Sequence of chain 1.A:
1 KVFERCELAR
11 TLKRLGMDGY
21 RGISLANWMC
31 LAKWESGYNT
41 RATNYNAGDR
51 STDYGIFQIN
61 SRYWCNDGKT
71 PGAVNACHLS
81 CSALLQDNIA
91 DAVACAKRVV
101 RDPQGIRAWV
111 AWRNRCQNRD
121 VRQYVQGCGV

Binding-site contacts:
Ligand atom C6 contacts residue TRP64 of chain 1.A at 3.3 Å (hydrophobic).
Ligand atom O6 contacts residue ASP53 of chain 1.A at 4.0 Å.
Ligand atom O1 contacts residue ASN44 of chain 1.A at 3.8 Å.
Ligand atom N2 contacts residue ALA108 of chain 1.A at 3.0 Å (h-bond).
Ligand atom C8 contacts residue VAL74 of chain 1.A at 3.8 Å (hydrophobic).
Ligand atom O1 contacts residue ASN46 of chain 1.A at 3.2 Å (h-bond).
Ligand atom C1 contacts residue ASN46 of chain 1.A at 3.8 Å.
Ligand atom O6 contacts residue TRP64 of chain 1.A at 3.2 Å.
Ligand atom O4 contacts residue ASN60 of chain 1.A at 3.8 Å.
Ligand atom O4 contacts residue GLN104 of chain 1.A at 3.8 Å.
Ligand atom C5 contacts residue ASP53 of chain 1.A at 3.3 Å.
Ligand atom C7 contacts residue ALA108 of chain 1.A at 4.0 Å (hydrophobic).
Ligand atom C4 contacts residue TYR63 of chain 1.A at 3.4 Å (hydrophobic).
Ligand atom O3 contacts residue TRP64 of chain 1.A at 3.1 Å (h-bond).
Ligand atom O7 contacts residue ILE59 of chain 1.A at 3.9 Å.
Ligand atom O7 contacts residue GLN104 of chain 1.A at 3.4 Å (h-bond).
Ligand atom C6 contacts residue ASP102 of chain 1.A at 3.4 Å.
Ligand atom O7 contacts residue TRP64 of chain 1.A at 3.1 Å.
Ligand atom O6 contacts residue GLN58 of chain 1.A at 2.6 Å (h-bond).
Ligand atom C6 contacts residue GLN58 of chain 1.A at 3.3 Å.
Ligand atom O6 contacts residue ASP102 of chain 1.A at 2.6 Å (salt-bridge).
Ligand atom C6 contacts residue ASP53 of chain 1.A at 4.0 Å.
Ligand atom C2 contacts residue ALA108 of chain 1.A at 3.5 Å (hydrophobic).
Ligand atom C7 contacts residue TRP64 of chain 1.A at 3.6 Å (hydrophobic).
Ligand atom C8 contacts residue TRP109 of chain 1.A at 3.1 Å (hydrophobic).
Ligand atom N2 contacts residue ASN46 of chain 1.A at 3.9 Å.
Ligand atom O6 contacts residue TRP109 of chain 1.A at 3.8 Å.
Ligand atom C1 contacts residue ASP102 of chain 1.A at 3.8 Å.
Ligand atom O5 contacts residue ASP53 of chain 1.A at 3.3 Å (salt-bridge).
Ligand atom C5 contacts residue TYR63 of chain 1.A at 3.8 Å (hydrophobic).
Ligand atom C1 contacts residue TYR63 of chain 1.A at 3.8 Å (hydrophobic).
Ligand atom C3 contacts residue ALA108 of chain 1.A at 3.6 Å (hydrophobic).
Ligand atom O6 contacts residue GLU35 of chain 1.A at 3.6 Å (salt-bridge).
Ligand atom O7 contacts residue ASN60 of chain 1.A at 2.9 Å (h-bond).
Ligand atom O6 contacts residue TYR63 of chain 1.A at 3.0 Å (h-bond).
Ligand atom C1 contacts residue ALA108 of chain 1.A at 3.6 Å (hydrophobic).
Ligand atom O1 contacts residue ASP53 of chain 1.A at 2.9 Å (salt-bridge).
Ligand atom C8 contacts residue TYR63 of chain 1.A at 3.5 Å (hydrophobic).
Ligand atom C1 contacts residue ASP53 of chain 1.A at 3.0 Å.
Ligand atom C7 contacts residue ASN60 of chain 1.A at 4.0 Å.

The small molecule below binds the protein below.
Small molecule (SMILES): CC(=O)N[C@@H]1[C@@H](O)[C@H](O[C@@H]2O[C@H](CO)[C@@H](O[C@@H]3O[C@H](CO)[C@@H](O[C@@H]4O[C@H](CO)[C@@H](O)[C@H](O)[C@H]4NC(C)=O)[C@H](O)[C@H]3NC(C)=O)[C@H](O)[C@H]2NC(C)=O)[C@@H](CO)O[C@H]1O